Sequence of chain 3.A:
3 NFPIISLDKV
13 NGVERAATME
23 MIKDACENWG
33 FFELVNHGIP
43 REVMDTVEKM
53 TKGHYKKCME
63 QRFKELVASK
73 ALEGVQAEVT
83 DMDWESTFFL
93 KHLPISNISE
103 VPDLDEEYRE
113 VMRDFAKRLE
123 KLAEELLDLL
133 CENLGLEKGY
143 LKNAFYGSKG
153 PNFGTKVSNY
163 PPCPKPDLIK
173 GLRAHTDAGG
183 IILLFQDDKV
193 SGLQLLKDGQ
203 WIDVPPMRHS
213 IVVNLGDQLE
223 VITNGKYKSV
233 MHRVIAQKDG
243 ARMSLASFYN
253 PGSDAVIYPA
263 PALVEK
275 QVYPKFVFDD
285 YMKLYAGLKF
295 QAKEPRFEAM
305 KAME

Binding-site contacts:
Ligand atom O contacts residue GLU80 of chain 3.A at 3.0 Å (salt-bridge).
Ligand atom CG contacts residue ASN216 of chain 4.A at 4.1 Å.
Ligand atom CB contacts residue ASN216 of chain 4.A at 4.0 Å.
Ligand atom O contacts residue HIS177 of chain 4.A at 3.2 Å (h-bond).
Ligand atom C contacts residue HIS177 of chain 4.A at 4.3 Å.
Ligand atom CA contacts residue ASN216 of chain 4.A at 4.2 Å.
Ligand atom CA contacts residue NI1 of chain 4.B at 3.0 Å.
Ligand atom CG contacts residue NI1 of chain 4.B at 4.5 Å.
Ligand atom CA contacts residue ILE184 of chain 4.A at 4.4 Å (hydrophobic).
Ligand atom N contacts residue ILE184 of chain 4.A at 3.9 Å.
Ligand atom C contacts residue HIS234 of chain 4.A at 3.9 Å.
Ligand atom O contacts residue NI1 of chain 4.B at 1.9 Å (h-bond).
Ligand atom N contacts residue HIS234 of chain 4.A at 3.1 Å (h-bond).
Ligand atom O contacts residue ASP179 of chain 4.A at 4.0 Å.
Ligand atom CA contacts residue ASP179 of chain 4.A at 3.9 Å.
Ligand atom OXT contacts residue VAL236 of chain 4.A at 4.4 Å.
Ligand atom CB contacts residue NI1 of chain 4.B at 4.1 Å.
Ligand atom N contacts residue NI1 of chain 4.B at 2.4 Å (h-bond).
Ligand atom CB contacts residue LEU186 of chain 4.A at 4.2 Å (hydrophobic).
Ligand atom OXT contacts residue GLU80 of chain 3.A at 3.0 Å (salt-bridge).
Ligand atom CB contacts residue HIS234 of chain 4.A at 4.0 Å.
Ligand atom C contacts residue GLU80 of chain 3.A at 3.3 Å.
Ligand atom CA contacts residue HIS234 of chain 4.A at 3.7 Å.
Ligand atom OXT contacts residue NI1 of chain 4.B at 3.7 Å.
Ligand atom C contacts residue NI1 of chain 4.B at 2.7 Å.
Ligand atom CB contacts residue LEU195 of chain 4.A at 3.8 Å (hydrophobic).
Ligand atom CG contacts residue ILE184 of chain 4.A at 4.1 Å (hydrophobic).
Ligand atom CG contacts residue LEU186 of chain 4.A at 4.0 Å (hydrophobic).
Ligand atom N contacts residue ASP179 of chain 4.A at 2.5 Å (salt-bridge).
Ligand atom O contacts residue HIS234 of chain 4.A at 3.1 Å (h-bond).
Ligand atom CB contacts residue PHE33 of chain 4.A at 4.4 Å (hydrophobic).
Ligand atom N contacts residue ASN216 of chain 4.A at 3.5 Å (h-bond).

A small-molecule ligand and the protein it binds are described below.
Small molecule (SMILES): NC1(C(=O)O)CC1

Sequence of chain 4.A:
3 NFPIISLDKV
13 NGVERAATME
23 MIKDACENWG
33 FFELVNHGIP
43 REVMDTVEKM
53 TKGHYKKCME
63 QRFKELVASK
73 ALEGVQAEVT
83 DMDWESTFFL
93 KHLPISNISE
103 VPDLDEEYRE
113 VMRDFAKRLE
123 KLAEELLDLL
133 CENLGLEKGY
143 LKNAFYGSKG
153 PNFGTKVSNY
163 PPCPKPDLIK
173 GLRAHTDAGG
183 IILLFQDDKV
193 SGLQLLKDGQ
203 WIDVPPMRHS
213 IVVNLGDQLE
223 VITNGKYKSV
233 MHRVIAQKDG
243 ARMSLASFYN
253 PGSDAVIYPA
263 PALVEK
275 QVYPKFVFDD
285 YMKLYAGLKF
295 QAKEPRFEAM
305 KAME